Sequence of chain 1.C:
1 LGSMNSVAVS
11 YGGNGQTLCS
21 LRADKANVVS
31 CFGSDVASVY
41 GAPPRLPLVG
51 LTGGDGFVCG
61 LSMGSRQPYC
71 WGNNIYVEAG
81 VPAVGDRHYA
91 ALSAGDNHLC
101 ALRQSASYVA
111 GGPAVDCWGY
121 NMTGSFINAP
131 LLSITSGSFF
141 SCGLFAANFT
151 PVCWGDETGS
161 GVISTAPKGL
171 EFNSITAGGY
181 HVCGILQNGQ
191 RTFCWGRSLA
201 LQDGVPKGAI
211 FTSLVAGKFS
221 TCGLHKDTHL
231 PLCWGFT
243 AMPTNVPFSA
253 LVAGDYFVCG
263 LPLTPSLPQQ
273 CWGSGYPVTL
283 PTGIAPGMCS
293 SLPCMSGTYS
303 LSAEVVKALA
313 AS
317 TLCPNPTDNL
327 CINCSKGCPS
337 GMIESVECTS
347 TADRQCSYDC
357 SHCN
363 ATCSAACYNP

A protein and the small-molecule ligand that binds it are described below.
Small molecule (SMILES): CC(=O)N[C@H]1[C@H](O[C@H]2[C@H](O)[C@@H](NC(C)=O)CO[C@@H]2CO)O[C@H](CO)[C@@H](O)[C@@H]1O

Binding-site contacts:
Ligand atom O5 contacts residue ASN148 of chain 1.C at 2.4 Å (h-bond).
Ligand atom C8 contacts residue THR150 of chain 1.C at 4.2 Å.
Ligand atom C3 contacts residue ASN148 of chain 1.C at 3.8 Å.
Ligand atom C8 contacts residue ASN128 of chain 1.C at 3.9 Å.
Ligand atom O4 contacts residue PHE145 of chain 1.C at 4.1 Å.
Ligand atom O5 contacts residue PHE145 of chain 1.C at 4.0 Å.
Ligand atom C6 contacts residue ALA129 of chain 1.C at 4.0 Å (hydrophobic).
Ligand atom C8 contacts residue GLY169 of chain 1.C at 4.3 Å.
Ligand atom C4 contacts residue PHE145 of chain 1.C at 4.3 Å (hydrophobic).
Ligand atom O7 contacts residue PHE145 of chain 1.C at 4.0 Å.
Ligand atom N2 contacts residue ASN148 of chain 1.C at 2.9 Å (h-bond).
Ligand atom O7 contacts residue ASN148 of chain 1.C at 2.9 Å (h-bond).
Ligand atom C8 contacts residue ALA129 of chain 1.C at 3.8 Å (hydrophobic).
Ligand atom C4 contacts residue ASN148 of chain 1.C at 4.2 Å.
Ligand atom C1 contacts residue ASN148 of chain 1.C at 1.4 Å.
Ligand atom C7 contacts residue PHE145 of chain 1.C at 4.2 Å (hydrophobic).
Ligand atom C7 contacts residue ASN148 of chain 1.C at 3.1 Å.
Ligand atom C2 contacts residue ASN148 of chain 1.C at 2.5 Å.
Ligand atom C8 contacts residue ILE127 of chain 1.C at 3.8 Å (hydrophobic).
Ligand atom C8 contacts residue PHE145 of chain 1.C at 4.3 Å (hydrophobic).
Ligand atom N2 contacts residue THR150 of chain 1.C at 4.1 Å.
Ligand atom C8 contacts residue ASN148 of chain 1.C at 4.3 Å.
Ligand atom C6 contacts residue PHE145 of chain 1.C at 4.1 Å (hydrophobic).
Ligand atom C5 contacts residue ASN148 of chain 1.C at 3.7 Å.
Ligand atom C3 contacts residue PHE145 of chain 1.C at 4.3 Å (hydrophobic).
Ligand atom C1 contacts residue THR150 of chain 1.C at 4.0 Å.
Ligand atom C1 contacts residue PHE145 of chain 1.C at 3.9 Å (hydrophobic).
Ligand atom C5 contacts residue PHE145 of chain 1.C at 3.6 Å (hydrophobic).